Binding-site contacts:
Ligand atom C3 contacts residue PHE74 of chain 1.A at 3.9 Å (hydrophobic).
Ligand atom C8 contacts residue ASN56 of chain 1.A at 3.9 Å.
Ligand atom O5 contacts residue ASN56 of chain 1.A at 2.3 Å (h-bond).
Ligand atom O3 contacts residue ASP84 of chain 1.A at 4.3 Å.
Ligand atom O4 contacts residue ASP84 of chain 1.A at 3.6 Å.
Ligand atom O6 contacts residue ASN56 of chain 1.A at 4.3 Å.
Ligand atom C1 contacts residue PHE74 of chain 1.A at 3.9 Å (hydrophobic).
Ligand atom O7 contacts residue ASN56 of chain 1.A at 4.0 Å.
Ligand atom C4 contacts residue ASN56 of chain 1.A at 4.3 Å.
Ligand atom C6 contacts residue VAL106 of chain 1.A at 3.8 Å (hydrophobic).
Ligand atom C7 contacts residue ASN56 of chain 1.A at 3.4 Å.
Ligand atom C8 contacts residue ALA55 of chain 1.A at 4.4 Å (hydrophobic).
Ligand atom C2 contacts residue PHE74 of chain 1.A at 4.0 Å (hydrophobic).
Ligand atom O6 contacts residue PHE74 of chain 1.A at 3.1 Å.
Ligand atom C6 contacts residue PHE74 of chain 1.A at 3.5 Å (hydrophobic).
Ligand atom C3 contacts residue ASN56 of chain 1.A at 3.9 Å.
Ligand atom C8 contacts residue VAL106 of chain 1.A at 3.6 Å (hydrophobic).
Ligand atom N2 contacts residue PHE74 of chain 1.A at 3.5 Å.
Ligand atom O5 contacts residue CYS82 of chain 1.A at 4.3 Å.
Ligand atom C5 contacts residue ASN56 of chain 1.A at 3.5 Å.
Ligand atom C1 contacts residue ASN56 of chain 1.A at 1.5 Å.
Ligand atom N2 contacts residue ASN56 of chain 1.A at 3.0 Å.
Ligand atom C8 contacts residue PHE74 of chain 1.A at 4.0 Å (hydrophobic).
Ligand atom C5 contacts residue ASP84 of chain 1.A at 4.5 Å.
Ligand atom C2 contacts residue ASN56 of chain 1.A at 2.7 Å.
Ligand atom C5 contacts residue CYS82 of chain 1.A at 3.9 Å (hydrophobic).
Ligand atom C6 contacts residue CYS82 of chain 1.A at 3.6 Å (hydrophobic).
Ligand atom O7 contacts residue SER54 of chain 1.A at 4.2 Å.
Ligand atom C4 contacts residue ASP84 of chain 1.A at 4.3 Å.
Ligand atom O6 contacts residue VAL106 of chain 1.A at 3.2 Å.
Ligand atom C3 contacts residue ASP84 of chain 1.A at 4.0 Å.
Ligand atom O6 contacts residue PRO71 of chain 1.A at 4.4 Å.
Ligand atom C7 contacts residue PHE74 of chain 1.A at 4.2 Å (hydrophobic).

Sequence of chain 1.A:
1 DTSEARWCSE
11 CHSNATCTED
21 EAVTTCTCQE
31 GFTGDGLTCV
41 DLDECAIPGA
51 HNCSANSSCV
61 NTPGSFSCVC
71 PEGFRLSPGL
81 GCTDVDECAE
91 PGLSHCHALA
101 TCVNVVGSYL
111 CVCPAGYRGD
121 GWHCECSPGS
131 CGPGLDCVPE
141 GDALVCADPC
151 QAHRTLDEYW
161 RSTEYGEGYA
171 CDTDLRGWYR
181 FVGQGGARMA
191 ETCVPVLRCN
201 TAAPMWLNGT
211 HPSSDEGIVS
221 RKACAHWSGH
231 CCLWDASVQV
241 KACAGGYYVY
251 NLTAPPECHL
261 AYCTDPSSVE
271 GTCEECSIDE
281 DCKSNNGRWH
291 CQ

A small-molecule ligand and the protein it binds are described below.
Small molecule (SMILES): CC(=O)N[C@H]1[C@H](O[C@H]2[C@H](O)[C@@H](NC(C)=O)CO[C@@H]2CO)O[C@H](CO)[C@@H](O)[C@@H]1O